Sequence of chain 1.C:
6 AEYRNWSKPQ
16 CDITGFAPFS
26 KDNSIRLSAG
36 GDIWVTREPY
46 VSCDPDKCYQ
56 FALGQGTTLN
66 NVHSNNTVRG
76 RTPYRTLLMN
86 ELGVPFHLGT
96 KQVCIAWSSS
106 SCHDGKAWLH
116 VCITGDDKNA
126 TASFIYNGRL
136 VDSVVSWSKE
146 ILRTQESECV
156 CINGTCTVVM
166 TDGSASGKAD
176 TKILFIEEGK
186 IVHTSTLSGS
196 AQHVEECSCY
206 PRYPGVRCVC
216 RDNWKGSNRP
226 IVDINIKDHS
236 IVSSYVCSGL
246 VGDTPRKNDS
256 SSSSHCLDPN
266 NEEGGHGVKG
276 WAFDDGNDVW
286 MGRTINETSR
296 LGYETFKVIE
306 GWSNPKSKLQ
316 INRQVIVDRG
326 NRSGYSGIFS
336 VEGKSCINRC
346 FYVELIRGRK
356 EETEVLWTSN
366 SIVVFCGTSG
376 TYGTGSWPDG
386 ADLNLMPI

Binding-site contacts:
Ligand atom C4 contacts residue ASN71 of chain 1.C at 3.6 Å.
Ligand atom O7 contacts residue ASN70 of chain 1.C at 3.5 Å (h-bond).
Ligand atom C8 contacts residue ASN70 of chain 1.C at 4.5 Å.
Ligand atom C7 contacts residue ASN70 of chain 1.C at 3.4 Å.
Ligand atom O6 contacts residue ASN71 of chain 1.C at 2.6 Å (h-bond).
Ligand atom C3 contacts residue ASN70 of chain 1.C at 3.8 Å.
Ligand atom C3 contacts residue ASN71 of chain 1.C at 4.2 Å.
Ligand atom C6 contacts residue ASN71 of chain 1.C at 4.5 Å.
Ligand atom O5 contacts residue ASN71 of chain 1.C at 3.0 Å (h-bond).
Ligand atom C6 contacts residue ARG74 of chain 1.C at 3.6 Å.
Ligand atom C4 contacts residue ASN70 of chain 1.C at 4.3 Å.
Ligand atom C6 contacts residue ASN71 of chain 1.C at 3.4 Å.
Ligand atom C5 contacts residue ASN71 of chain 1.C at 3.3 Å.
Ligand atom C1 contacts residue ASN71 of chain 1.C at 3.6 Å.
Ligand atom C1 contacts residue ASN71 of chain 1.C at 3.9 Å.
Ligand atom C5 contacts residue ASN71 of chain 1.C at 3.6 Å.
Ligand atom C5 contacts residue ASN70 of chain 1.C at 3.7 Å.
Ligand atom O5 contacts residue ASN70 of chain 1.C at 2.4 Å (h-bond).
Ligand atom C2 contacts residue ASN70 of chain 1.C at 2.5 Å.
Ligand atom C8 contacts residue LEU361 of chain 1.C at 3.8 Å (hydrophobic).
Ligand atom N2 contacts residue LEU361 of chain 1.C at 4.1 Å.
Ligand atom N2 contacts residue ASN70 of chain 1.C at 2.9 Å (h-bond).
Ligand atom O5 contacts residue ASN71 of chain 1.C at 3.6 Å.
Ligand atom C1 contacts residue ASN70 of chain 1.C at 1.5 Å.
Ligand atom C7 contacts residue LEU361 of chain 1.C at 4.2 Å (hydrophobic).

A small-molecule ligand and the protein it binds are described below.
Small molecule (SMILES): CC(=O)N[C@H]1CO[C@H](CO[C@@H]2O[C@@H](C)[C@@H](O)[C@@H](O)[C@@H]2O)[C@@H](O)[C@@H]1O